Sequence of chain 1.B:
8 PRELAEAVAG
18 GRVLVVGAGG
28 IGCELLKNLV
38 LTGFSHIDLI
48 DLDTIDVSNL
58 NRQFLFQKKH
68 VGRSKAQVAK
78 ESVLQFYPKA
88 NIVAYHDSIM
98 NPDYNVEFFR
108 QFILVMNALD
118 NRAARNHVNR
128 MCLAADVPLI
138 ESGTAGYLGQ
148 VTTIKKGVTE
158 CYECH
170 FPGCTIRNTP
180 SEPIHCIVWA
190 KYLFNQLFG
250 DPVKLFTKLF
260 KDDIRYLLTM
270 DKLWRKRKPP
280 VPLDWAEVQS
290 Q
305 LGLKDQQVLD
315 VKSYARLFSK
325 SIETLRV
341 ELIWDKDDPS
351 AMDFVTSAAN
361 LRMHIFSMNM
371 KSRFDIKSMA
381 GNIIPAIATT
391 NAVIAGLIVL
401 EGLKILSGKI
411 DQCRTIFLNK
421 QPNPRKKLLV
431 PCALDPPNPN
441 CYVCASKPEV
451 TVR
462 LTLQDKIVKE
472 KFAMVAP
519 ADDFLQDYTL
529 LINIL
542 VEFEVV

This protein binds this small molecule.
Small molecule (SMILES): NS(=O)(=O)OC[C@H]1C[C@@H](Nc2ncncc2C(=O)c2ccn(Cc3ccccc3)n2)[C@H](O)[C@@H]1O

Binding-site contacts:
Ligand atom O34 contacts residue SO41 of chain 1.D at 3.8 Å.
Ligand atom C4 contacts residue ALA115 of chain 1.B at 3.6 Å (hydrophobic).
Ligand atom O6 contacts residue LYS72 of chain 1.B at 2.9 Å (salt-bridge).
Ligand atom C1 contacts residue LYS72 of chain 1.B at 3.7 Å.
Ligand atom O30 contacts residue GLY26 of chain 1.B at 3.5 Å.
Ligand atom O33 contacts residue GLY97 of chain 1.C at 3.0 Å.
Ligand atom C29 contacts residue ASN118 of chain 1.B at 3.5 Å.
Ligand atom C16 contacts residue LEU49 of chain 1.B at 3.7 Å (hydrophobic).
Ligand atom C17 contacts residue LEU49 of chain 1.B at 3.7 Å (hydrophobic).
Ligand atom C5 contacts residue ALA115 of chain 1.B at 3.7 Å (hydrophobic).
Ligand atom N11 contacts residue ASP48 of chain 1.B at 3.7 Å.
Ligand atom O6 contacts residue ASP48 of chain 1.B at 2.5 Å (salt-bridge).
Ligand atom O7 contacts residue ASP50 of chain 1.B at 3.2 Å.
Ligand atom O30 contacts residue GLY97 of chain 1.C at 3.0 Å.
Ligand atom C22 contacts residue LEU49 of chain 1.B at 3.2 Å (hydrophobic).
Ligand atom O7 contacts residue ASP48 of chain 1.B at 2.9 Å (salt-bridge).
Ligand atom N19 contacts residue ASN118 of chain 1.B at 3.1 Å (h-bond).
Ligand atom C12 contacts residue ASP48 of chain 1.B at 3.8 Å.
Ligand atom O34 contacts residue ASP117 of chain 1.B at 3.5 Å (salt-bridge).
Ligand atom N13 contacts residue ILE96 of chain 1.B at 3.1 Å (h-bond).
Ligand atom C14 contacts residue ILE96 of chain 1.B at 3.8 Å (hydrophobic).
Ligand atom C5 contacts residue ASP48 of chain 1.B at 3.6 Å.
Ligand atom S31 contacts residue GLY97 of chain 1.C at 2.6 Å.
Ligand atom C15 contacts residue LEU49 of chain 1.B at 3.6 Å (hydrophobic).
Ligand atom O33 contacts residue GLY27 of chain 1.B at 2.9 Å (h-bond).
Ligand atom C10 contacts residue LEU116 of chain 1.B at 3.8 Å (hydrophobic).
Ligand atom N32 contacts residue GLY97 of chain 1.C at 1.3 Å.
Ligand atom C22 contacts residue SER95 of chain 1.B at 3.4 Å.
Ligand atom O18 contacts residue ASP117 of chain 1.B at 3.4 Å (salt-bridge).
Ligand atom C1 contacts residue ASP48 of chain 1.B at 3.4 Å.
Ligand atom N19 contacts residue ALA121 of chain 1.B at 3.7 Å.
Ligand atom N13 contacts residue SER95 of chain 1.B at 3.7 Å.
Ligand atom C8 contacts residue ALA115 of chain 1.B at 3.5 Å (hydrophobic).
Ligand atom O18 contacts residue ASN118 of chain 1.B at 3.1 Å (h-bond).
Ligand atom O33 contacts residue GLN60 of chain 1.B at 3.4 Å (h-bond).
Ligand atom C8 contacts residue GLY97 of chain 1.C at 3.5 Å.
Ligand atom C21 contacts residue MET97 of chain 1.B at 3.6 Å (hydrophobic).
Ligand atom C3 contacts residue ASP48 of chain 1.B at 3.3 Å.
Ligand atom C2 contacts residue ASP48 of chain 1.B at 3.7 Å.
Ligand atom N11 contacts residue LEU49 of chain 1.B at 3.8 Å.

Sequence of chain 1.C:
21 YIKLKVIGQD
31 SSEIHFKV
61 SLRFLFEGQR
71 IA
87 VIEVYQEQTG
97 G